Binding-site contacts:
Ligand atom C23 contacts residue GLY148 of chain 1.B at 3.4 Å.
Ligand atom N4 contacts residue GLN194 of chain 1.B at 2.8 Å (h-bond).
Ligand atom O7 contacts residue ASN147 of chain 1.B at 3.4 Å (h-bond).
Ligand atom O6 contacts residue SER149 of chain 1.B at 3.0 Å (h-bond).
Ligand atom C21 contacts residue CYS150 of chain 1.B at 1.8 Å (hydrophobic).
Ligand atom C8 contacts residue THR195 of chain 1.B at 3.2 Å.
Ligand atom C29 contacts residue GLU171 of chain 1.B at 3.6 Å.
Ligand atom O6 contacts residue GLY148 of chain 1.B at 2.7 Å (h-bond).
Ligand atom O2 contacts residue PRO173 of chain 1.B at 3.4 Å.
Ligand atom C20 contacts residue CYS150 of chain 1.B at 2.7 Å (hydrophobic).
Ligand atom N6 contacts residue PHE145 of chain 1.B at 3.6 Å (h-bond).
Ligand atom N5 contacts residue CYS150 of chain 1.B at 3.1 Å (h-bond).
Ligand atom N2 contacts residue THR195 of chain 1.B at 2.9 Å (h-bond).
Ligand atom N6 contacts residue GLU171 of chain 1.B at 3.5 Å (salt-bridge).
Ligand atom C22 contacts residue CYS150 of chain 1.B at 2.6 Å (hydrophobic).
Ligand atom O3 contacts residue GLN194 of chain 1.B at 3.2 Å.
Ligand atom O4 contacts residue MET170 of chain 1.B at 3.0 Å.
Ligand atom N3 contacts residue GLU171 of chain 1.B at 3.0 Å (salt-bridge).
Ligand atom N5 contacts residue HIS169 of chain 1.B at 3.0 Å (h-bond).
Ligand atom C25 contacts residue THR31 of chain 1.B at 3.4 Å.
Ligand atom C2 contacts residue THR195 of chain 1.B at 3.5 Å.
Ligand atom C14 contacts residue HIS169 of chain 1.B at 3.5 Å.
Ligand atom C24 contacts residue THR31 of chain 1.B at 3.4 Å.
Ligand atom O8 contacts residue HIS177 of chain 1.B at 3.1 Å.
Ligand atom C30 contacts residue GLU171 of chain 1.B at 3.5 Å.
Ligand atom C26 contacts residue CYS150 of chain 1.B at 3.2 Å (hydrophobic).
Ligand atom C19 contacts residue HIS169 of chain 1.B at 3.6 Å.
Ligand atom C13 contacts residue GLN194 of chain 1.B at 3.6 Å.
Ligand atom O8 contacts residue GLU171 of chain 1.B at 3.5 Å.
Ligand atom C23 contacts residue ASN147 of chain 1.B at 3.3 Å.
Ligand atom O4 contacts residue GLU171 of chain 1.B at 2.9 Å (salt-bridge).
Ligand atom C9 contacts residue GLN194 of chain 1.B at 3.4 Å.
Ligand atom C24 contacts residue ASN147 of chain 1.B at 3.5 Å.
Ligand atom O6 contacts residue CYS150 of chain 1.B at 3.1 Å (h-bond).
Ligand atom C28 contacts residue ASN147 of chain 1.B at 3.5 Å.
Ligand atom C5 contacts residue PRO173 of chain 1.B at 3.4 Å (hydrophobic).
Ligand atom O8 contacts residue HIS168 of chain 1.B at 2.8 Å (h-bond).
Ligand atom C22 contacts residue HIS46 of chain 1.B at 3.5 Å.
Ligand atom C4 contacts residue ALA196 of chain 1.B at 3.6 Å (hydrophobic).
Ligand atom C2 contacts residue ALA196 of chain 1.B at 3.4 Å (hydrophobic).

The protein below binds the small molecule below.
Small molecule (SMILES): CCOC(=O)C=C[C@H](C[C@@H]1CCNC1=O)NC(=O)[C@H](CC(C)C)NC(=O)[C@@H](NC(=O)[C@H](C)NC(=O)c1cc(C)on1)C(C)C

Sequence of chain 1.B:
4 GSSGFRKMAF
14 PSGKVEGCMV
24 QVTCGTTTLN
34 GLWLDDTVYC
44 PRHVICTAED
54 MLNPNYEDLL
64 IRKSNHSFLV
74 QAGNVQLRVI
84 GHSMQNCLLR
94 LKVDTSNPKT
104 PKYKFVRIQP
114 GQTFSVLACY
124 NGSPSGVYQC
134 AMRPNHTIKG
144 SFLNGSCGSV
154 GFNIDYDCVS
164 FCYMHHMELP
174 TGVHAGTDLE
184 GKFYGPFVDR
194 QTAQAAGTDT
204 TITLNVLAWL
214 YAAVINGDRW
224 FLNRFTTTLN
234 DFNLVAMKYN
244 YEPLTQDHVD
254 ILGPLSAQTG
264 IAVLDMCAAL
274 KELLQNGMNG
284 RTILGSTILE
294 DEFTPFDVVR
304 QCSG

Sequence of chain 1.A:
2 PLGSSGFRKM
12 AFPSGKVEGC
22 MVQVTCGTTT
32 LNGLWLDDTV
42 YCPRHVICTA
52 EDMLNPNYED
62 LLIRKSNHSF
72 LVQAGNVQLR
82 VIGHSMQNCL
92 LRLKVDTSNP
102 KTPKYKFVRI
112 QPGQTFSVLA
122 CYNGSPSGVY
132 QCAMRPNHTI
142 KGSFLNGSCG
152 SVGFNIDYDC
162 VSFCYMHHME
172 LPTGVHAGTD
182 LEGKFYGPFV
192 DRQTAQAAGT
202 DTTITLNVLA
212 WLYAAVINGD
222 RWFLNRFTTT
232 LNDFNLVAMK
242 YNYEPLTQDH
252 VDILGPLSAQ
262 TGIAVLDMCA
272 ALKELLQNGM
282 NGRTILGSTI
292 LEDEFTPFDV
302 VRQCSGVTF